Sequence of chain 1.B:
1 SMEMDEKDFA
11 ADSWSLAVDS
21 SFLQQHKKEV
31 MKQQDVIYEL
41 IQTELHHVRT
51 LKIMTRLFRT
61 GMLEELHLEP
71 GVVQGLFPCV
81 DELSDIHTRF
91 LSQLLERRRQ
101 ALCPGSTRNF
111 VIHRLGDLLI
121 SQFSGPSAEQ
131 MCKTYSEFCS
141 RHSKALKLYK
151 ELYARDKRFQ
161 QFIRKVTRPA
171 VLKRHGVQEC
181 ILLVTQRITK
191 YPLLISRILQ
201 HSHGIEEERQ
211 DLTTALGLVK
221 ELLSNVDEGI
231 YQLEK

The small molecule below binds the protein below.
Small molecule (SMILES): CNC(=O)c1cccc(NC(C)=O)c1

Binding-site contacts:
Ligand atom C03 contacts residue GLN25 of chain 1.B at 3.3 Å.
Ligand atom O12 contacts residue PRO104 of chain 1.B at 4.1 Å.
Ligand atom C09 contacts residue CYS103 of chain 1.B at 4.5 Å (hydrophobic).
Ligand atom C11 contacts residue PRO104 of chain 1.B at 4.2 Å (hydrophobic).
Ligand atom N10 contacts residue PHE22 of chain 1.B at 3.5 Å.
Ligand atom C09 contacts residue GLN25 of chain 1.B at 4.5 Å.
Ligand atom N10 contacts residue CYS103 of chain 1.B at 3.1 Å (h-bond).
Ligand atom C13 contacts residue CYS103 of chain 1.B at 1.8 Å (hydrophobic).
Ligand atom N02 contacts residue GLN25 of chain 1.B at 3.6 Å (h-bond).
Ligand atom C06 contacts residue SER21 of chain 1.B at 3.8 Å.
Ligand atom C01 contacts residue GLN25 of chain 1.B at 3.5 Å.
Ligand atom C13 contacts residue PRO104 of chain 1.B at 3.4 Å (hydrophobic).
Ligand atom C07 contacts residue PHE22 of chain 1.B at 3.9 Å (hydrophobic).
Ligand atom C07 contacts residue SER21 of chain 1.B at 3.4 Å.
Ligand atom C08 contacts residue PHE22 of chain 1.B at 3.9 Å (hydrophobic).
Ligand atom C11 contacts residue CYS103 of chain 1.B at 2.7 Å (hydrophobic).
Ligand atom C09 contacts residue PHE22 of chain 1.B at 3.7 Å (hydrophobic).
Ligand atom O04 contacts residue GLN25 of chain 1.B at 2.9 Å (h-bond).
Ligand atom C06 contacts residue GLN25 of chain 1.B at 4.0 Å.
Ligand atom C11 contacts residue ASN109 of chain 1.B at 4.5 Å.
Ligand atom C15 contacts residue GLN25 of chain 1.B at 3.7 Å.
Ligand atom C15 contacts residue PHE22 of chain 1.B at 4.3 Å (hydrophobic).
Ligand atom N10 contacts residue ASN109 of chain 1.B at 3.8 Å.
Ligand atom C06 contacts residue PHE22 of chain 1.B at 4.2 Å (hydrophobic).
Ligand atom C09 contacts residue ASN109 of chain 1.B at 4.3 Å.
Ligand atom C08 contacts residue ASN109 of chain 1.B at 3.7 Å.
Ligand atom C13 contacts residue SER106 of chain 1.B at 4.1 Å.
Ligand atom C08 contacts residue ASP19 of chain 1.B at 4.5 Å.
Ligand atom O12 contacts residue CYS103 of chain 1.B at 3.6 Å.
Ligand atom C05 contacts residue GLN25 of chain 1.B at 3.4 Å.